Binding-site contacts:
Ligand atom C4 contacts residue PHE37 of chain 1.A at 3.5 Å (hydrophobic).
Ligand atom O3' contacts residue ARG65 of chain 1.A at 3.2 Å (salt-bridge).
Ligand atom C8 contacts residue PHE37 of chain 1.A at 3.7 Å (hydrophobic).
Ligand atom N7 contacts residue GLN38 of chain 1.A at 3.0 Å (h-bond).
Ligand atom O6 contacts residue GLN38 of chain 1.A at 3.5 Å.
Ligand atom O1P contacts residue ARG65 of chain 1.A at 3.5 Å (salt-bridge).
Ligand atom P contacts residue HIS85 of chain 1.A at 3.9 Å.
Ligand atom C5 contacts residue PHE37 of chain 1.A at 3.4 Å (hydrophobic).
Ligand atom O4' contacts residue TYR86 of chain 1.A at 3.6 Å.
Ligand atom P contacts residue ARG65 of chain 1.A at 3.7 Å.
Ligand atom C6 contacts residue GLU41 of chain 1.A at 3.5 Å.
Ligand atom C4' contacts residue GLU54 of chain 1.A at 3.4 Å.
Ligand atom C4' contacts residue VAL35 of chain 1.A at 3.9 Å (hydrophobic).
Ligand atom O6 contacts residue ASN39 of chain 1.A at 3.0 Å (h-bond).
Ligand atom N7 contacts residue PHE37 of chain 1.A at 3.5 Å.
Ligand atom N3 contacts residue TYR86 of chain 1.A at 3.5 Å.
Ligand atom N3 contacts residue PHE37 of chain 1.A at 3.9 Å.
Ligand atom S1P contacts residue ARG69 of chain 1.A at 3.7 Å.
Ligand atom C5 contacts residue GLN38 of chain 1.A at 3.9 Å.
Ligand atom O6 contacts residue GLU41 of chain 1.A at 3.6 Å (salt-bridge).
Ligand atom O2' contacts residue TYR86 of chain 1.A at 3.6 Å.
Ligand atom O4' contacts residue GLU54 of chain 1.A at 3.4 Å (salt-bridge).
Ligand atom S1P contacts residue HIS85 of chain 1.A at 3.2 Å (h-bond).
Ligand atom O1P contacts residue HIS85 of chain 1.A at 3.9 Å.
Ligand atom C6 contacts residue PHE37 of chain 1.A at 3.4 Å (hydrophobic).
Ligand atom P contacts residue TYR86 of chain 1.A at 3.8 Å.
Ligand atom C1' contacts residue TYR86 of chain 1.A at 3.7 Å (hydrophobic).
Ligand atom O1P contacts residue TYR86 of chain 1.A at 2.6 Å (h-bond).
Ligand atom C2 contacts residue TYR86 of chain 1.A at 3.7 Å (hydrophobic).
Ligand atom N1 contacts residue GLU41 of chain 1.A at 2.6 Å (salt-bridge).
Ligand atom C5' contacts residue VAL35 of chain 1.A at 3.5 Å (hydrophobic).
Ligand atom N2 contacts residue TYR86 of chain 1.A at 3.5 Å.
Ligand atom N1 contacts residue PHE37 of chain 1.A at 3.6 Å.
Ligand atom N2 contacts residue GLU41 of chain 1.A at 3.1 Å (salt-bridge).
Ligand atom C2 contacts residue PHE37 of chain 1.A at 3.8 Å (hydrophobic).
Ligand atom O1P contacts residue ARG69 of chain 1.A at 3.0 Å (salt-bridge).
Ligand atom C8 contacts residue VAL36 of chain 1.A at 3.7 Å (hydrophobic).
Ligand atom C2 contacts residue GLU41 of chain 1.A at 3.4 Å.
Ligand atom N9 contacts residue PHE37 of chain 1.A at 3.9 Å.
Ligand atom O6 contacts residue ARG40 of chain 1.A at 2.7 Å (salt-bridge).

The protein below binds the small molecule below.
Small molecule (SMILES): Nc1nc2c(ncn2[C@@H]2O[C@H](CO)[C@H]3O[P](O)(=S)O[C@H]32)c(=O)[nH]1

Sequence of chain 1.A:
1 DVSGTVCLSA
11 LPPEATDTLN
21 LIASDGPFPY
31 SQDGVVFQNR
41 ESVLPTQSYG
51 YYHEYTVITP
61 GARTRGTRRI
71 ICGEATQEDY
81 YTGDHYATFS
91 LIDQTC